Sequence of chain 4.A:
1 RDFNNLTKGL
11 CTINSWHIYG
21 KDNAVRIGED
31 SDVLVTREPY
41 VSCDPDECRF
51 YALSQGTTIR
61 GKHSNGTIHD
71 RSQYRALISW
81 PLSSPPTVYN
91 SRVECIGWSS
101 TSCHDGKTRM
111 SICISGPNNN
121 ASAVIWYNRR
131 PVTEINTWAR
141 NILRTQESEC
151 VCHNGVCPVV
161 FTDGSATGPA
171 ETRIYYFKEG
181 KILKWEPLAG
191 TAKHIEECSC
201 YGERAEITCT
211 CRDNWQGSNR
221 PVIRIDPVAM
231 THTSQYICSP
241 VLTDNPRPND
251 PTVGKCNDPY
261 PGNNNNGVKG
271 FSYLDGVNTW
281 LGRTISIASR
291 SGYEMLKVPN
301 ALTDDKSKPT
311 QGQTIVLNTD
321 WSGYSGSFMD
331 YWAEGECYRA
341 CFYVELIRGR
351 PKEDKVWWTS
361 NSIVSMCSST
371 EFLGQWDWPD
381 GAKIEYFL

Binding-site contacts:
Ligand atom O6 contacts residue ASP250 of chain 4.A at 2.7 Å (salt-bridge).
Ligand atom O5 contacts residue ASN120 of chain 2.A at 2.3 Å (h-bond).
Ligand atom C6 contacts residue THR310 of chain 4.A at 3.6 Å.
Ligand atom O2 contacts residue GLY312 of chain 4.A at 3.1 Å.
Ligand atom O4 contacts residue GLU294 of chain 4.A at 2.8 Å (salt-bridge).
Ligand atom O3 contacts residue GLU294 of chain 4.A at 2.6 Å (salt-bridge).
Ligand atom O6 contacts residue ILE285 of chain 4.A at 2.7 Å (h-bond).
Ligand atom N2 contacts residue ARG140 of chain 2.A at 3.6 Å.
Ligand atom O3 contacts residue ASP250 of chain 4.A at 2.9 Å (salt-bridge).
Ligand atom O3 contacts residue GLN311 of chain 4.A at 3.4 Å.
Ligand atom C5 contacts residue ARG283 of chain 4.A at 3.7 Å.
Ligand atom O3 contacts residue LEU296 of chain 4.A at 3.6 Å.
Ligand atom O3 contacts residue ARG283 of chain 4.A at 3.0 Å (salt-bridge).
Ligand atom O3 contacts residue ASN249 of chain 4.A at 2.7 Å (h-bond).
Ligand atom O5 contacts residue ASP250 of chain 4.A at 3.5 Å (salt-bridge).
Ligand atom O5 contacts residue GLY312 of chain 4.A at 3.6 Å (h-bond).
Ligand atom C6 contacts residue ILE285 of chain 4.A at 3.5 Å (hydrophobic).
Ligand atom O7 contacts residue ASN120 of chain 2.A at 3.5 Å (h-bond).
Ligand atom O2 contacts residue LEU296 of chain 4.A at 3.4 Å.
Ligand atom C7 contacts residue ASN120 of chain 2.A at 3.4 Å.
Ligand atom O4 contacts residue ILE287 of chain 4.A at 3.4 Å.
Ligand atom C6 contacts residue PRO309 of chain 4.A at 3.2 Å (hydrophobic).
Ligand atom C1 contacts residue ASN120 of chain 2.A at 1.4 Å.
Ligand atom O4 contacts residue ARG283 of chain 4.A at 3.7 Å.
Ligand atom O4 contacts residue ARG247 of chain 4.A at 3.2 Å (salt-bridge).
Ligand atom C3 contacts residue GLY312 of chain 4.A at 3.3 Å.
Ligand atom O5 contacts residue GLY374 of chain 4.A at 3.3 Å.
Ligand atom O6 contacts residue GLN375 of chain 4.A at 3.2 Å.
Ligand atom N2 contacts residue ASN120 of chain 2.A at 2.9 Å (h-bond).
Ligand atom O5 contacts residue ARG283 of chain 4.A at 3.4 Å (salt-bridge).
Ligand atom C2 contacts residue ASN120 of chain 2.A at 2.4 Å.
Ligand atom C4 contacts residue GLU294 of chain 4.A at 3.5 Å.
Ligand atom O2 contacts residue ASN249 of chain 4.A at 3.1 Å (h-bond).
Ligand atom C6 contacts residue LEU373 of chain 4.A at 3.4 Å (hydrophobic).
Ligand atom C3 contacts residue GLU294 of chain 4.A at 3.3 Å.
Ligand atom C5 contacts residue ASN120 of chain 2.A at 3.6 Å.
Ligand atom O6 contacts residue THR310 of chain 4.A at 3.5 Å (h-bond).
Ligand atom O5 contacts residue GLN375 of chain 4.A at 3.3 Å (h-bond).
Ligand atom O6 contacts residue LYS308 of chain 4.A at 3.3 Å (salt-bridge).
Ligand atom O3 contacts residue GLY312 of chain 4.A at 3.0 Å (h-bond).

This protein binds this small molecule.
Small molecule (SMILES): CC(=O)N[C@H]1[C@H](O[C@H]2[C@H](O)[C@@H](NC(C)=O)CO[C@@H]2CO)O[C@H](CO)[C@@H](O[C@@H]2O[C@H](CO[C@H]3O[C@H](CO)[C@@H](O)[C@H](O[C@H]4O[C@H](CO)[C@@H](O)[C@H](O)[C@@H]4O)[C@@H]3O)[C@@H](O)[C@H](O[C@H]3O[C@H](CO)[C@@H](O)[C@H](O)[C@@H]3O[C@H]3O[C@H](CO)[C@@H](O)[C@H](O)[C@@H]3O[C@H]3O[C@H](CO)[C@@H](O)[C@H](O)[C@@H]3O)[C@@H]2O)[C@@H]1O

Sequence of chain 2.A:
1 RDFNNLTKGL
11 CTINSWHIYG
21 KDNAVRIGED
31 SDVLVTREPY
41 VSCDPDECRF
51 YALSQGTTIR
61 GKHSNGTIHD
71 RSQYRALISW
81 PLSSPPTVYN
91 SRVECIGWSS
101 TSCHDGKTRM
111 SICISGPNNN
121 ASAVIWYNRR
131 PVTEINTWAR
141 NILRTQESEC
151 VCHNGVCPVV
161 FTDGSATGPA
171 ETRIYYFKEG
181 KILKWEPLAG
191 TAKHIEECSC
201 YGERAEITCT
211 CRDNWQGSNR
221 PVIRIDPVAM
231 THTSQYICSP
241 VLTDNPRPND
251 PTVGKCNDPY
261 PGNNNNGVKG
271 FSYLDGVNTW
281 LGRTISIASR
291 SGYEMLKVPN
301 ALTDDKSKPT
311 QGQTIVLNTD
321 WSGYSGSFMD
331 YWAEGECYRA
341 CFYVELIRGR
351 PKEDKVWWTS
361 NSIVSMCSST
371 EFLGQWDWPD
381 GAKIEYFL